Sequence of chain 1.A:
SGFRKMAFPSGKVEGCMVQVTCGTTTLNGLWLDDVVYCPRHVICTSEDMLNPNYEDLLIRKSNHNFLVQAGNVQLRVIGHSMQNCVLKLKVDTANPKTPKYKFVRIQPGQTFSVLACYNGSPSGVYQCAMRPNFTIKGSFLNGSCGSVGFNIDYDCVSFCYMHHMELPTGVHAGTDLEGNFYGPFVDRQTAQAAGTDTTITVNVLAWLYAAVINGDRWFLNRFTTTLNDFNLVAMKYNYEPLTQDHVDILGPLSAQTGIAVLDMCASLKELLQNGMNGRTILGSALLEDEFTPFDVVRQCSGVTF

A small-molecule ligand and the protein it binds are described below.
Small molecule (SMILES): CCCC[C@@H](C=O)NC(=O)[C@H](CC(C)C)NC(=O)OCc1ccccc1

Sequence of chain 2.A:
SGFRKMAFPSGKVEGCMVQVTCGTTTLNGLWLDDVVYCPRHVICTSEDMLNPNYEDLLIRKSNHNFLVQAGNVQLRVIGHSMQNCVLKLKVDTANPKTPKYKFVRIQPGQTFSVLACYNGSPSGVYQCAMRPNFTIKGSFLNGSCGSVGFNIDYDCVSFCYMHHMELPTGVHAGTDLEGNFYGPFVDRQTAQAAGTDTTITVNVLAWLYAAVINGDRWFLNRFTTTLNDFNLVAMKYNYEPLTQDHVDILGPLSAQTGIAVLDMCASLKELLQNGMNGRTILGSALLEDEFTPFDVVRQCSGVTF

Binding-site contacts:
Ligand atom C26 contacts residue ASN142 of chain 1.A at 4.0 Å.
Ligand atom O28 contacts residue MET165 of chain 1.A at 3.4 Å.
Ligand atom C contacts residue GLY143 of chain 1.A at 3.8 Å.
Ligand atom CD2 contacts residue ASP187 of chain 1.A at 3.8 Å.
Ligand atom CD1 contacts residue MET49 of chain 1.A at 4.0 Å (hydrophobic).
Ligand atom C19 contacts residue GLN189 of chain 1.A at 3.6 Å.
Ligand atom CD contacts residue LEU141 of chain 1.A at 3.4 Å (hydrophobic).
Ligand atom CD2 contacts residue HIS164 of chain 1.A at 3.8 Å.
Ligand atom CE contacts residue GLU166 of chain 1.A at 3.0 Å.
Ligand atom O contacts residue SER144 of chain 1.A at 4.0 Å.
Ligand atom C contacts residue CYS145 of chain 1.A at 1.8 Å (hydrophobic).
Ligand atom CD contacts residue ASN142 of chain 1.A at 3.4 Å.
Ligand atom C contacts residue HIS164 of chain 1.A at 3.8 Å.
Ligand atom C21 contacts residue GLN189 of chain 1.A at 3.1 Å.
Ligand atom N contacts residue MET165 of chain 1.A at 4.0 Å.
Ligand atom C23 contacts residue GLU166 of chain 1.A at 3.9 Å.
Ligand atom CA contacts residue CYS145 of chain 1.A at 2.6 Å (hydrophobic).
Ligand atom N contacts residue GLN189 of chain 1.A at 3.1 Å (h-bond).
Ligand atom N contacts residue CYS145 of chain 1.A at 2.8 Å (h-bond).
Ligand atom C24 contacts residue GLU166 of chain 1.A at 3.5 Å.
Ligand atom CB contacts residue CYS145 of chain 1.A at 3.4 Å (hydrophobic).
Ligand atom C contacts residue SER144 of chain 1.A at 4.0 Å.
Ligand atom CD2 contacts residue HIS41 of chain 1.A at 3.4 Å.
Ligand atom O20 contacts residue GLN189 of chain 1.A at 3.6 Å.
Ligand atom O contacts residue GLN189 of chain 1.A at 3.7 Å.
Ligand atom O contacts residue ASN142 of chain 1.A at 3.7 Å.
Ligand atom CD2 contacts residue MET165 of chain 1.A at 4.0 Å (hydrophobic).
Ligand atom O28 contacts residue GLU166 of chain 1.A at 2.9 Å (salt-bridge).
Ligand atom CE contacts residue SER1 of chain 2.A at 3.8 Å.
Ligand atom CA contacts residue MET165 of chain 1.A at 3.9 Å (hydrophobic).
Ligand atom C19 contacts residue GLU166 of chain 1.A at 3.6 Å.
Ligand atom CE contacts residue PHE140 of chain 1.A at 3.6 Å (hydrophobic).
Ligand atom C19 contacts residue MET165 of chain 1.A at 4.0 Å (hydrophobic).
Ligand atom CB contacts residue HIS163 of chain 1.A at 3.9 Å.
Ligand atom CD1 contacts residue GLN189 of chain 1.A at 3.9 Å.
Ligand atom N contacts residue HIS164 of chain 1.A at 3.1 Å (h-bond).
Ligand atom O contacts residue GLY143 of chain 1.A at 3.5 Å (h-bond).
Ligand atom O20 contacts residue GLU166 of chain 1.A at 3.3 Å (salt-bridge).
Ligand atom O contacts residue CYS145 of chain 1.A at 2.5 Å (h-bond).
Ligand atom CA contacts residue HIS164 of chain 1.A at 3.6 Å.